Binding-site contacts:
Ligand atom O6 contacts residue LEU214 of chain 1.A at 4.2 Å.
Ligand atom N2 contacts residue SER122 of chain 2.A at 3.8 Å.
Ligand atom C4 contacts residue GLN219 of chain 1.A at 4.0 Å.
Ligand atom C6 contacts residue PRO246 of chain 1.A at 3.0 Å (hydrophobic).
Ligand atom C3 contacts residue ASN120 of chain 2.A at 3.8 Å.
Ligand atom O5 contacts residue LEU214 of chain 1.A at 3.5 Å.
Ligand atom C1 contacts residue TYR123 of chain 2.A at 3.9 Å (hydrophobic).
Ligand atom C5 contacts residue LEU214 of chain 1.A at 3.9 Å (hydrophobic).
Ligand atom O2 contacts residue GLN219 of chain 1.A at 4.2 Å.
Ligand atom C8 contacts residue PHE196 of chain 2.A at 4.0 Å (hydrophobic).
Ligand atom C1 contacts residue GLU116 of chain 2.A at 3.6 Å.
Ligand atom O6 contacts residue PRO246 of chain 1.A at 3.4 Å.
Ligand atom C1 contacts residue ASN120 of chain 2.A at 1.4 Å.
Ligand atom C1 contacts residue LEU214 of chain 1.A at 4.1 Å (hydrophobic).
Ligand atom C1 contacts residue GLN219 of chain 1.A at 4.2 Å.
Ligand atom O5 contacts residue GLU116 of chain 2.A at 3.5 Å (salt-bridge).
Ligand atom N2 contacts residue ASN120 of chain 2.A at 2.9 Å (h-bond).
Ligand atom O5 contacts residue GLN219 of chain 1.A at 3.7 Å.
Ligand atom O5 contacts residue ASN120 of chain 2.A at 2.4 Å (h-bond).
Ligand atom O6 contacts residue PHE196 of chain 2.A at 3.9 Å.
Ligand atom C6 contacts residue LEU214 of chain 1.A at 4.0 Å (hydrophobic).
Ligand atom C2 contacts residue ASN120 of chain 2.A at 2.4 Å.
Ligand atom O5 contacts residue TYR123 of chain 2.A at 3.6 Å.
Ligand atom C4 contacts residue LEU214 of chain 1.A at 3.6 Å (hydrophobic).
Ligand atom C5 contacts residue TYR218 of chain 1.A at 3.8 Å (hydrophobic).
Ligand atom C8 contacts residue MET192 of chain 2.A at 3.3 Å (hydrophobic).
Ligand atom C6 contacts residue GLN219 of chain 1.A at 3.7 Å.
Ligand atom O5 contacts residue PRO246 of chain 1.A at 4.2 Å.
Ligand atom C7 contacts residue ASN120 of chain 2.A at 3.5 Å.
Ligand atom O7 contacts residue ASN120 of chain 2.A at 3.6 Å.
Ligand atom C6 contacts residue TYR123 of chain 2.A at 3.9 Å (hydrophobic).
Ligand atom C5 contacts residue ASN120 of chain 2.A at 3.7 Å.
Ligand atom C6 contacts residue TYR218 of chain 1.A at 3.5 Å (hydrophobic).
Ligand atom O6 contacts residue GLN219 of chain 1.A at 3.5 Å (h-bond).
Ligand atom O6 contacts residue TYR218 of chain 1.A at 3.5 Å.
Ligand atom C5 contacts residue PRO246 of chain 1.A at 4.1 Å (hydrophobic).
Ligand atom C4 contacts residue ASN120 of chain 2.A at 4.2 Å.
Ligand atom O6 contacts residue TYR123 of chain 2.A at 2.7 Å (h-bond).
Ligand atom O6 contacts residue GLU215 of chain 1.A at 3.3 Å.
Ligand atom C5 contacts residue PHE196 of chain 2.A at 4.2 Å (hydrophobic).

The small molecule below binds the protein below.
Small molecule (SMILES): CC(=O)N[C@H]1[C@H](O[C@H]2[C@H](O)[C@@H](NC(C)=O)CO[C@@H]2CO)O[C@H](CO)[C@@H](O[C@@H]2O[C@H](CO[C@@H]3O[C@H](CO)[C@@H](O)[C@H](O[C@H]4O[C@H](CO)[C@@H](O)[C@H](O)[C@@H]4O)[C@@H]3O)[C@@H](O)[C@H](O)[C@@H]2O)[C@@H]1O

Sequence of chain 2.A:
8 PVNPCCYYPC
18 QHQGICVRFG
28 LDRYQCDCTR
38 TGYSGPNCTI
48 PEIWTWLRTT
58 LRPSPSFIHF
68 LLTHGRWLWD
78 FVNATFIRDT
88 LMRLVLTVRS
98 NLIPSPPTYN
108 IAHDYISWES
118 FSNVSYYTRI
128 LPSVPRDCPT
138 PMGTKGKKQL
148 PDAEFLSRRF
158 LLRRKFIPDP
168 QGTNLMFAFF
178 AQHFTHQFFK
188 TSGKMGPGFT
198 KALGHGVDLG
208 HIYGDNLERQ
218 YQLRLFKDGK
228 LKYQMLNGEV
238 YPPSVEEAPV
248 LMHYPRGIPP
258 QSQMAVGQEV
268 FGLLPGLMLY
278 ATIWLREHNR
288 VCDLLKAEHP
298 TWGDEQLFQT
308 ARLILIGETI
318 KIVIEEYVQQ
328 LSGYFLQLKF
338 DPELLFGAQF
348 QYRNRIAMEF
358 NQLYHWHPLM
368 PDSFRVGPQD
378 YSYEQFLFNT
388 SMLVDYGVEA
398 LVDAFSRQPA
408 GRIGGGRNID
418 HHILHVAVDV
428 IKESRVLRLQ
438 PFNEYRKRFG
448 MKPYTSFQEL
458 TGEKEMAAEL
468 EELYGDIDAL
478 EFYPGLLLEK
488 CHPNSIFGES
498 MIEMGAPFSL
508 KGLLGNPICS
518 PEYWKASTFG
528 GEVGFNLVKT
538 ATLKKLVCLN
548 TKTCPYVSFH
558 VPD

Sequence of chain 1.A:
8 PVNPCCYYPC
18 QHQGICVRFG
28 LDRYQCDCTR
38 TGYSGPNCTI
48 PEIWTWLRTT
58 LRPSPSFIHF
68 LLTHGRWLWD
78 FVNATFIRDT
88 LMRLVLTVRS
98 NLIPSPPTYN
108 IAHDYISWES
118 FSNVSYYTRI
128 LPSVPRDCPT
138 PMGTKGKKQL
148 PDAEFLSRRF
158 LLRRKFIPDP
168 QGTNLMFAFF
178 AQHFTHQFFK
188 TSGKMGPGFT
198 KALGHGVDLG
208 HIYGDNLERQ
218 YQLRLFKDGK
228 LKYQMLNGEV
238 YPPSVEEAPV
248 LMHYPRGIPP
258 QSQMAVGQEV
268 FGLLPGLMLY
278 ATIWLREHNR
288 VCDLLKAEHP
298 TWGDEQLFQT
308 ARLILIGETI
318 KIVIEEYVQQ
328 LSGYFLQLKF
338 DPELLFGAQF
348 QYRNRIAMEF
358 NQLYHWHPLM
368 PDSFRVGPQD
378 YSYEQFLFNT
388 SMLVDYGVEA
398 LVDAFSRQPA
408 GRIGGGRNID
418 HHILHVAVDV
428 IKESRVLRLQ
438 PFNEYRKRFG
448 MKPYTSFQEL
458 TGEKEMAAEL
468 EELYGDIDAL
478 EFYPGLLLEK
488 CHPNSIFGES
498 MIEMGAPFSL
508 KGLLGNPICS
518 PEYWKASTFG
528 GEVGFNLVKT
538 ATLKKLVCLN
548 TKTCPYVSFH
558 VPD